The small molecule below binds the protein below.
Small molecule (SMILES): CC(=O)N[C@@H]1[C@@H](O)[C@H](O)[C@@H](CO)O[C@H]1O

Sequence of chain 1.A:
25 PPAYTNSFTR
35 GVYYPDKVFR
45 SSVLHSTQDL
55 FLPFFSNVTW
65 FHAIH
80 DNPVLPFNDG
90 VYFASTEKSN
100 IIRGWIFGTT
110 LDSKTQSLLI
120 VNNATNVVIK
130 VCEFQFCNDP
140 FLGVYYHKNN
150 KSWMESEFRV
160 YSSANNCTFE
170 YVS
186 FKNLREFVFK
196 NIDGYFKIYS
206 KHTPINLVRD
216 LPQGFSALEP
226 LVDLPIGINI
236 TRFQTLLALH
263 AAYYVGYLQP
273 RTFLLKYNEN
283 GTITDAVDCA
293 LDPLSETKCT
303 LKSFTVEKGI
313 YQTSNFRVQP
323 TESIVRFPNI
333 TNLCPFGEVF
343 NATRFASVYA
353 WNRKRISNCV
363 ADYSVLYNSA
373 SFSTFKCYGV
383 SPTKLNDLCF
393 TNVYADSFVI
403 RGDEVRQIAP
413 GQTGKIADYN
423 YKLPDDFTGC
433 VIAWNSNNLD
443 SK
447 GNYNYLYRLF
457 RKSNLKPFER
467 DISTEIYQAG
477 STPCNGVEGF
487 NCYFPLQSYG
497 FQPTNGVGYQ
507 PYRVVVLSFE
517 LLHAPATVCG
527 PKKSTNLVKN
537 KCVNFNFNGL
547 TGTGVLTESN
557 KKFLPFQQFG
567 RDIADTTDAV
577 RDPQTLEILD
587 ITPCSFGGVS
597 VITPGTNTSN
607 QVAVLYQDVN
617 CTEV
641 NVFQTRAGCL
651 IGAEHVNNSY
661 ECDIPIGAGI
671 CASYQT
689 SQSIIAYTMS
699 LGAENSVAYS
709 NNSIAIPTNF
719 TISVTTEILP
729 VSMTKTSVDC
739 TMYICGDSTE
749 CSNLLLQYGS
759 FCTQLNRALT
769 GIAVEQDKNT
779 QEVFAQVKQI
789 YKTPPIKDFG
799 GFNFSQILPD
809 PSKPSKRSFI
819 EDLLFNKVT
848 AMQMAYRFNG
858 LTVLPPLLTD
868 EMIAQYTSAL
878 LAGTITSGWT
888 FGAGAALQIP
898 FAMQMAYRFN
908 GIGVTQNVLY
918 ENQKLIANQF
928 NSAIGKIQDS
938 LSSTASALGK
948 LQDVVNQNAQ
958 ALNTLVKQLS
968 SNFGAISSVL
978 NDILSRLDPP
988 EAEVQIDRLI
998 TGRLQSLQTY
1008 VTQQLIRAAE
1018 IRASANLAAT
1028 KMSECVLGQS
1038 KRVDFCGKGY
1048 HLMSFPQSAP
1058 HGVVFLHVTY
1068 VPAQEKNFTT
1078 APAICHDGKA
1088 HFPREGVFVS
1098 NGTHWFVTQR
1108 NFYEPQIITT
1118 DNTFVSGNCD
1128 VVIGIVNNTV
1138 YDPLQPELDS

Binding-site contacts:
Ligand atom C4 contacts residue ASN603 of chain 1.A at 4.3 Å.
Ligand atom C6 contacts residue ASN603 of chain 1.A at 4.2 Å.
Ligand atom C7 contacts residue ASN603 of chain 1.A at 3.3 Å.
Ligand atom O7 contacts residue THR604 of chain 1.A at 3.0 Å (h-bond).
Ligand atom N2 contacts residue ASN603 of chain 1.A at 2.9 Å (h-bond).
Ligand atom O7 contacts residue ASN603 of chain 1.A at 3.4 Å (h-bond).
Ligand atom C3 contacts residue ASN603 of chain 1.A at 3.8 Å.
Ligand atom C1 contacts residue ASN603 of chain 1.A at 1.5 Å.
Ligand atom C8 contacts residue ASN603 of chain 1.A at 4.4 Å.
Ligand atom C7 contacts residue THR604 of chain 1.A at 3.5 Å.
Ligand atom C5 contacts residue ASN603 of chain 1.A at 3.7 Å.
Ligand atom C2 contacts residue ASN603 of chain 1.A at 2.6 Å.
Ligand atom O5 contacts residue ASN603 of chain 1.A at 2.5 Å (h-bond).
Ligand atom C8 contacts residue THR604 of chain 1.A at 3.5 Å.